The small molecule below binds the protein below.
Small molecule (SMILES): CC(=O)N[C@@H]1[C@@H](O)[C@H](O)[C@@H](CO)O[C@H]1O

Binding-site contacts:
Ligand atom O3 contacts residue THR160 of chain 37.A at 4.3 Å.
Ligand atom O5 contacts residue ASN154 of chain 37.A at 2.4 Å (h-bond).
Ligand atom C7 contacts residue THR160 of chain 37.A at 3.4 Å.
Ligand atom C8 contacts residue ILE152 of chain 37.A at 4.3 Å (hydrophobic).
Ligand atom O7 contacts residue THR160 of chain 37.A at 2.5 Å.
Ligand atom C5 contacts residue THR160 of chain 37.A at 3.7 Å.
Ligand atom O6 contacts residue HIS158 of chain 37.A at 3.4 Å (h-bond).
Ligand atom N2 contacts residue ASN154 of chain 37.A at 3.0 Å (h-bond).
Ligand atom C6 contacts residue HIS158 of chain 37.A at 4.0 Å.
Ligand atom O5 contacts residue HIS158 of chain 37.A at 3.8 Å.
Ligand atom C3 contacts residue ASN154 of chain 37.A at 3.9 Å.
Ligand atom C4 contacts residue ASN154 of chain 37.A at 4.3 Å.
Ligand atom C7 contacts residue ASN154 of chain 37.A at 3.0 Å.
Ligand atom C4 contacts residue THR160 of chain 37.A at 3.6 Å.
Ligand atom O7 contacts residue ASP161 of chain 37.A at 3.7 Å.
Ligand atom C8 contacts residue VAL153 of chain 37.A at 4.4 Å (hydrophobic).
Ligand atom C6 contacts residue THR160 of chain 37.A at 3.7 Å.
Ligand atom C5 contacts residue ASN154 of chain 37.A at 3.8 Å.
Ligand atom C1 contacts residue THR160 of chain 37.A at 3.0 Å.
Ligand atom C8 contacts residue ASN154 of chain 37.A at 4.1 Å.
Ligand atom C1 contacts residue ASN154 of chain 37.A at 1.6 Å.
Ligand atom C2 contacts residue ASN154 of chain 37.A at 2.5 Å.
Ligand atom C2 contacts residue THR160 of chain 37.A at 2.7 Å.
Ligand atom O5 contacts residue THR160 of chain 37.A at 3.2 Å.
Ligand atom N2 contacts residue THR160 of chain 37.A at 3.5 Å.
Ligand atom O7 contacts residue ASN154 of chain 37.A at 2.7 Å (h-bond).
Ligand atom C3 contacts residue THR160 of chain 37.A at 3.9 Å.

Sequence of chain 37.A:
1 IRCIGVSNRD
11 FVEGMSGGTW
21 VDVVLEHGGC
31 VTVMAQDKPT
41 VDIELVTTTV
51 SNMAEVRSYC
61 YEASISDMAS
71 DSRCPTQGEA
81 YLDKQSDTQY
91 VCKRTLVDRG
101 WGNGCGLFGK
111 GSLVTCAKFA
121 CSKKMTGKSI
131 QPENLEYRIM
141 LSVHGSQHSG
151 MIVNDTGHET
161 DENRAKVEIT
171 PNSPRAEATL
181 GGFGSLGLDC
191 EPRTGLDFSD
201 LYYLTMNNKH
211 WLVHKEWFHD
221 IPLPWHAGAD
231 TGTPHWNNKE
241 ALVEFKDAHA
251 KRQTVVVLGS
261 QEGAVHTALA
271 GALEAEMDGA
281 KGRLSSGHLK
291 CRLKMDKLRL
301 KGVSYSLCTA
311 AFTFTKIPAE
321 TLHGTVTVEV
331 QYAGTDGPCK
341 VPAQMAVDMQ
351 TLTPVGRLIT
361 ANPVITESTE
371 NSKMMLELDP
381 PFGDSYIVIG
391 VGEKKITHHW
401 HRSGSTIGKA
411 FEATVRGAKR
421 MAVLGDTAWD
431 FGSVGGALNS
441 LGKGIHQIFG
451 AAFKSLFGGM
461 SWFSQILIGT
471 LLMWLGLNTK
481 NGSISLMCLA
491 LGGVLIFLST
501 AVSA